Binding-site contacts:
Ligand atom C8 contacts residue SER244 of chain 1.D at 3.2 Å.
Ligand atom C8 contacts residue ASN204 of chain 1.D at 3.4 Å.
Ligand atom C1 contacts residue THR206 of chain 1.D at 3.7 Å.
Ligand atom N2 contacts residue ASN204 of chain 1.D at 2.5 Å (h-bond).
Ligand atom O7 contacts residue ASN204 of chain 1.D at 3.5 Å (h-bond).
Ligand atom C6 contacts residue NAG1 of chain 1.XA at 4.0 Å.
Ligand atom C8 contacts residue ILE247 of chain 1.D at 4.1 Å (hydrophobic).
Ligand atom C3 contacts residue ASN204 of chain 1.D at 3.5 Å.
Ligand atom O6 contacts residue ASN204 of chain 1.D at 4.4 Å.
Ligand atom O7 contacts residue ILE247 of chain 1.D at 4.0 Å.
Ligand atom C6 contacts residue ASN204 of chain 1.D at 4.3 Å.
Ligand atom O6 contacts residue NAG1 of chain 1.XA at 4.1 Å.
Ligand atom C4 contacts residue ASN204 of chain 1.D at 3.8 Å.
Ligand atom O3 contacts residue ASN204 of chain 1.D at 4.5 Å.
Ligand atom C5 contacts residue ASN204 of chain 1.D at 3.2 Å.
Ligand atom C7 contacts residue ASN204 of chain 1.D at 3.1 Å.
Ligand atom O5 contacts residue THR206 of chain 1.D at 4.3 Å.
Ligand atom C2 contacts residue ASN204 of chain 1.D at 2.1 Å.
Ligand atom O5 contacts residue ASN204 of chain 1.D at 2.0 Å (h-bond).
Ligand atom C1 contacts residue ASN204 of chain 1.D at 1.1 Å.

Sequence of chain 1.D:
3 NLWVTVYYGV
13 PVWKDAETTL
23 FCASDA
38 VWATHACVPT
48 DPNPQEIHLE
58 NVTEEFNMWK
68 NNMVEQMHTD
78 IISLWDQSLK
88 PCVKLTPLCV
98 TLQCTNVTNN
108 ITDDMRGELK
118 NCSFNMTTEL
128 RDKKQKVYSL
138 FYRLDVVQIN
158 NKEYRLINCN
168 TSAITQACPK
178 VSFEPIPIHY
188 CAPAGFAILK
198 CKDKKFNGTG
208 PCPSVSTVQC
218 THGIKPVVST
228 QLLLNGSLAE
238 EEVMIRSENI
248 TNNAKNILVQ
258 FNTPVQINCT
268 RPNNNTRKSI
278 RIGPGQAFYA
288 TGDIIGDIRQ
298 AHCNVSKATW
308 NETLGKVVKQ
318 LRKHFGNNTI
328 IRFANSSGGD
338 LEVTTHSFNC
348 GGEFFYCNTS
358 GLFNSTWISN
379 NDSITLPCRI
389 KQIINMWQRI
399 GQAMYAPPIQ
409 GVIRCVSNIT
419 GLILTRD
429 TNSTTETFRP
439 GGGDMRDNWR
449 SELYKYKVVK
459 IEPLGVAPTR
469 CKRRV

This protein binds this small molecule.
Small molecule (SMILES): CC(=O)N[C@H]1[C@H](O[C@H]2[C@H](O)[C@@H](NC(C)=O)CO[C@@H]2CO)O[C@H](CO)[C@@H](O)[C@@H]1O